Sequence of chain 1.A:
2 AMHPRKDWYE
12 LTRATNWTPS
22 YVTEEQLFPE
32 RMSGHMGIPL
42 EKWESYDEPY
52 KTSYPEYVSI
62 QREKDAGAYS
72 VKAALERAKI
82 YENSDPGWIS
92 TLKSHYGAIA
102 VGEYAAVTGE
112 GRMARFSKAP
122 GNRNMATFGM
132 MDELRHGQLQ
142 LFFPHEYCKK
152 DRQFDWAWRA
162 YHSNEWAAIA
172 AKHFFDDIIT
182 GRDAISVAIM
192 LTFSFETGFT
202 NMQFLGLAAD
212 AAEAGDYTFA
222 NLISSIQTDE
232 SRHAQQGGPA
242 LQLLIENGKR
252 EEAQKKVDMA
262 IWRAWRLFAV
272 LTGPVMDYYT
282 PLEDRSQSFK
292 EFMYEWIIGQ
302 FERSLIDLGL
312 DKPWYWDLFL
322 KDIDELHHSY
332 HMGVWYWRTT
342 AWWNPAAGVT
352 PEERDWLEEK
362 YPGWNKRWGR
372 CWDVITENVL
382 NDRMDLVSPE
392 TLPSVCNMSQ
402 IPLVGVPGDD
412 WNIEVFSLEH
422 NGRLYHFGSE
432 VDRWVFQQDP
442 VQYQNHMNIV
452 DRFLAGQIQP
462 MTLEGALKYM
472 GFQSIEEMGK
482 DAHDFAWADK

Binding-site contacts:
Ligand atom CD1 contacts residue ALA107 of chain 1.A at 4.0 Å (hydrophobic).
Ligand atom CE2 contacts residue THR201 of chain 1.A at 4.3 Å.
Ligand atom OH contacts residue GLU197 of chain 1.A at 3.2 Å (salt-bridge).
Ligand atom CZ contacts residue FE1 of chain 1.F at 3.5 Å.
Ligand atom CZ contacts residue GLU134 of chain 1.A at 3.9 Å.
Ligand atom CD1 contacts residue ILE180 of chain 1.A at 4.1 Å (hydrophobic).
Ligand atom CD2 contacts residue PHE205 of chain 1.A at 4.3 Å (hydrophobic).
Ligand atom CZ contacts residue GLU104 of chain 1.A at 3.1 Å.
Ligand atom CE2 contacts residue FE1 of chain 1.E at 3.5 Å.
Ligand atom OH contacts residue GLU134 of chain 1.A at 2.9 Å (salt-bridge).
Ligand atom CE1 contacts residue FE1 of chain 1.F at 4.2 Å.
Ligand atom CE1 contacts residue GLU134 of chain 1.A at 4.0 Å.
Ligand atom OH contacts residue GLU231 of chain 1.A at 3.4 Å (salt-bridge).
Ligand atom CB contacts residue GLU104 of chain 1.A at 4.2 Å.
Ligand atom CE1 contacts residue GLU197 of chain 1.A at 4.3 Å.
Ligand atom CD2 contacts residue GLU104 of chain 1.A at 3.7 Å.
Ligand atom CB contacts residue GLY103 of chain 1.A at 4.1 Å.
Ligand atom CD1 contacts residue PHE176 of chain 1.A at 4.2 Å (hydrophobic).
Ligand atom OH contacts residue FE1 of chain 1.F at 2.3 Å.
Ligand atom CB contacts residue PHE176 of chain 1.A at 2.9 Å (hydrophobic).
Ligand atom CE2 contacts residue GLU104 of chain 1.A at 3.2 Å.
Ligand atom OH contacts residue GLU104 of chain 1.A at 3.2 Å (salt-bridge).
Ligand atom CB contacts residue ILE100 of chain 1.A at 3.9 Å (hydrophobic).
Ligand atom CD1 contacts residue PHE196 of chain 1.A at 4.2 Å (hydrophobic).
Ligand atom CE1 contacts residue ALA107 of chain 1.A at 3.5 Å (hydrophobic).
Ligand atom CD2 contacts residue ILE100 of chain 1.A at 4.2 Å (hydrophobic).
Ligand atom OH contacts residue FE1 of chain 1.E at 2.4 Å.
Ligand atom CE1 contacts residue FE1 of chain 1.E at 4.0 Å.
Ligand atom CG contacts residue PHE196 of chain 1.A at 3.9 Å (hydrophobic).
Ligand atom CE2 contacts residue PHE196 of chain 1.A at 4.3 Å (hydrophobic).
Ligand atom CD2 contacts residue PHE196 of chain 1.A at 4.0 Å (hydrophobic).
Ligand atom CE1 contacts residue GLU104 of chain 1.A at 3.6 Å.
Ligand atom CD1 contacts residue GLU104 of chain 1.A at 4.0 Å.
Ligand atom CZ contacts residue GLU197 of chain 1.A at 4.1 Å.
Ligand atom CG contacts residue GLU104 of chain 1.A at 4.2 Å.
Ligand atom CD1 contacts residue GLY103 of chain 1.A at 3.7 Å.
Ligand atom CE2 contacts residue PHE205 of chain 1.A at 4.3 Å (hydrophobic).
Ligand atom CZ contacts residue FE1 of chain 1.E at 3.1 Å.
Ligand atom CG contacts residue GLY103 of chain 1.A at 4.3 Å.
Ligand atom CG contacts residue PHE176 of chain 1.A at 4.0 Å (hydrophobic).

The small molecule below binds the protein below.
Small molecule (SMILES): Cc1ccc(O)cc1